This protein binds this small molecule.
Small molecule (SMILES): Nc1nc2c(ncn2[C@@H]2O[C@H](CO[P](=O)(O)O[P](=O)(O)OP(O)(O)=S)[C@@H](O)[C@H]2O)c(=O)[nH]1

Binding-site contacts:
Ligand atom N1 contacts residue ASN209 of chain 1.B at 2.6 Å (h-bond).
Ligand atom O1A contacts residue GLY26 of chain 1.B at 2.6 Å (h-bond).
Ligand atom O3' contacts residue PRO151 of chain 1.B at 3.7 Å.
Ligand atom O3' contacts residue VAL159 of chain 1.B at 3.1 Å.
Ligand atom O6 contacts residue ASN209 of chain 1.B at 3.4 Å (h-bond).
Ligand atom O2G contacts residue THR125 of chain 1.B at 2.6 Å (h-bond).
Ligand atom C2' contacts residue GLU155 of chain 1.B at 3.5 Å.
Ligand atom O2B contacts residue MET25 of chain 1.B at 2.9 Å (h-bond).
Ligand atom C3' contacts residue GLU155 of chain 1.B at 3.3 Å.
Ligand atom O1B contacts residue GLY124 of chain 1.B at 2.7 Å (h-bond).
Ligand atom O6 contacts residue THR205 of chain 1.B at 3.8 Å.
Ligand atom C2 contacts residue ASN209 of chain 1.B at 3.6 Å.
Ligand atom O2B contacts residue GLY24 of chain 1.B at 3.1 Å.
Ligand atom C5' contacts residue GLY123 of chain 1.B at 3.2 Å.
Ligand atom O1B contacts residue GLY126 of chain 1.B at 3.2 Å (h-bond).
Ligand atom O3G contacts residue GLY124 of chain 1.B at 3.4 Å (h-bond).
Ligand atom O3' contacts residue GLU155 of chain 1.B at 2.7 Å (salt-bridge).
Ligand atom C2 contacts residue SER208 of chain 1.B at 3.7 Å.
Ligand atom C2 contacts residue ASN185 of chain 1.B at 3.5 Å.
Ligand atom N1 contacts residue SER208 of chain 1.B at 3.8 Å.
Ligand atom C5' contacts residue GLY120 of chain 1.B at 3.2 Å.
Ligand atom N7 contacts residue GLY26 of chain 1.B at 3.3 Å.
Ligand atom C6 contacts residue ASN209 of chain 1.B at 3.4 Å.
Ligand atom N2 contacts residue SER208 of chain 1.B at 3.0 Å (h-bond).
Ligand atom C5 contacts residue GLY26 of chain 1.B at 3.6 Å.
Ligand atom O2' contacts residue GLU155 of chain 1.B at 2.9 Å (salt-bridge).
Ligand atom O3G contacts residue ARG85 of chain 1.B at 3.1 Å.
Ligand atom O1B contacts residue THR125 of chain 1.B at 2.7 Å (h-bond).
Ligand atom N3 contacts residue ASN185 of chain 1.B at 3.0 Å (h-bond).
Ligand atom O1B contacts residue GLY123 of chain 1.B at 3.4 Å.
Ligand atom C4' contacts residue GLY120 of chain 1.B at 3.4 Å.
Ligand atom O6 contacts residue ALA29 of chain 1.B at 3.4 Å.
Ligand atom S1G contacts residue GLY82 of chain 1.B at 3.7 Å.
Ligand atom N2 contacts residue ASN185 of chain 1.B at 3.1 Å (h-bond).
Ligand atom C8 contacts residue GLY26 of chain 1.B at 3.8 Å.
Ligand atom N2 contacts residue ASN209 of chain 1.B at 3.7 Å.
Ligand atom O3A contacts residue GLY123 of chain 1.B at 3.5 Å.
Ligand atom O1A contacts residue MET25 of chain 1.B at 3.1 Å (h-bond).
Ligand atom O4' contacts residue GLY120 of chain 1.B at 3.6 Å.
Ligand atom O2B contacts residue THR125 of chain 1.B at 3.8 Å.

Sequence of chain 1.B:
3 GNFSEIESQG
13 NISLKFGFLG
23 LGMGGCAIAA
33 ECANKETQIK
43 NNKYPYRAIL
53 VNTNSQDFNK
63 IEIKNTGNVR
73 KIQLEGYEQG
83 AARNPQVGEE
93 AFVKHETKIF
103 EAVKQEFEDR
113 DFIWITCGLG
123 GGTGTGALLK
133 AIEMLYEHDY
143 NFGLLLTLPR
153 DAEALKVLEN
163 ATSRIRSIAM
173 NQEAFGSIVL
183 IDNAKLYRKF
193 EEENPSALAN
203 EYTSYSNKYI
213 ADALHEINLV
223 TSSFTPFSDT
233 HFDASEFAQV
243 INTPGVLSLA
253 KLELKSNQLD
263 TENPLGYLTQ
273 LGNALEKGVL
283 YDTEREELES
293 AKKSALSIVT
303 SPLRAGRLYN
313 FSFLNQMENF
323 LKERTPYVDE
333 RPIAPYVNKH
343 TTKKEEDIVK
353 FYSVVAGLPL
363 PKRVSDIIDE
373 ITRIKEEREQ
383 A